Sequence of chain 32.T:
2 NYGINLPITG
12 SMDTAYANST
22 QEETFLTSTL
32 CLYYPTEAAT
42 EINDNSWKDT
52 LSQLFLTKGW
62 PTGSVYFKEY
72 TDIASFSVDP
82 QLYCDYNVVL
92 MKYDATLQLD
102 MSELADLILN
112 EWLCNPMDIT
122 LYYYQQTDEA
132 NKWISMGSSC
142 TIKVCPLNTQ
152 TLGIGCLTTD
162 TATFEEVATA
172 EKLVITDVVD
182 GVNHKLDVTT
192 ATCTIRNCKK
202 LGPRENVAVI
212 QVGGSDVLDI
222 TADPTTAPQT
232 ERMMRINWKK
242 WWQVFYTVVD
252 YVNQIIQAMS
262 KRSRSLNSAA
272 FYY

A protein and the small-molecule ligand that binds it are described below.
Small molecule (SMILES): CC(=O)N[C@H]1[C@H](O[C@H]2[C@H](O)[C@@H](NC(C)=O)CO[C@@H]2CO)O[C@H](CO)[C@@H](O)[C@@H]1O

Binding-site contacts:
Ligand atom C2 contacts residue ASN19 of chain 32.T at 3.0 Å.
Ligand atom C1 contacts residue ASN19 of chain 32.T at 1.7 Å.
Ligand atom O7 contacts residue ASN19 of chain 32.T at 4.1 Å.
Ligand atom C3 contacts residue ASN19 of chain 32.T at 4.1 Å.
Ligand atom C5 contacts residue ASN19 of chain 32.T at 3.8 Å.
Ligand atom C7 contacts residue ASN19 of chain 32.T at 3.6 Å.
Ligand atom C8 contacts residue ASN19 of chain 32.T at 4.3 Å.
Ligand atom N2 contacts residue ASN19 of chain 32.T at 3.1 Å (h-bond).
Ligand atom O5 contacts residue ASN19 of chain 32.T at 2.8 Å (h-bond).